Binding-site contacts:
Ligand atom N13 contacts residue GOL1 of chain 10.E at 3.7 Å.
Ligand atom O16 contacts residue TYR128 of chain 10.A at 2.9 Å (h-bond).
Ligand atom C15 contacts residue TYR197 of chain 10.A at 3.8 Å (hydrophobic).
Ligand atom C12 contacts residue TYR197 of chain 10.A at 3.5 Å (hydrophobic).
Ligand atom O23 contacts residue TYR152 of chain 10.A at 3.0 Å (h-bond).
Ligand atom C08 contacts residue TYR128 of chain 10.A at 3.3 Å (hydrophobic).
Ligand atom C01 contacts residue TYR128 of chain 10.A at 2.9 Å (hydrophobic).
Ligand atom N13 contacts residue TYR197 of chain 10.A at 3.4 Å.
Ligand atom C04 contacts residue TYR128 of chain 10.A at 3.4 Å (hydrophobic).
Ligand atom N22 contacts residue TYR152 of chain 10.A at 3.3 Å (h-bond).
Ligand atom O24 contacts residue TYR152 of chain 10.A at 3.5 Å (h-bond).
Ligand atom C17 contacts residue TYR152 of chain 10.A at 3.8 Å (hydrophobic).
Ligand atom O24 contacts residue VAL191 of chain 10.A at 3.1 Å.
Ligand atom O20 contacts residue TYR152 of chain 10.A at 3.7 Å.
Ligand atom O20 contacts residue PHE186 of chain 10.A at 3.8 Å.
Ligand atom C01 contacts residue PHE186 of chain 10.A at 2.8 Å (hydrophobic).
Ligand atom C19 contacts residue TYR152 of chain 10.A at 3.9 Å (hydrophobic).
Ligand atom O02 contacts residue MET224 of chain 10.A at 3.5 Å.
Ligand atom C14 contacts residue TYR197 of chain 10.A at 3.7 Å (hydrophobic).
Ligand atom C03 contacts residue TYR128 of chain 10.A at 3.7 Å (hydrophobic).
Ligand atom C06 contacts residue ILE104 of chain 10.A at 3.5 Å (hydrophobic).
Ligand atom C08 contacts residue TYR197 of chain 10.A at 3.9 Å (hydrophobic).
Ligand atom C06 contacts residue TYR128 of chain 10.A at 3.4 Å (hydrophobic).
Ligand atom C10 contacts residue TYR197 of chain 10.A at 3.7 Å (hydrophobic).
Ligand atom C21 contacts residue TYR152 of chain 10.A at 3.6 Å (hydrophobic).
Ligand atom C14 contacts residue LEU106 of chain 10.A at 3.5 Å (hydrophobic).
Ligand atom O16 contacts residue VAL188 of chain 10.A at 3.8 Å.
Ligand atom O23 contacts residue VAL191 of chain 10.A at 3.9 Å.
Ligand atom C15 contacts residue TYR128 of chain 10.A at 3.1 Å (hydrophobic).
Ligand atom C09 contacts residue MET221 of chain 10.A at 3.9 Å (hydrophobic).
Ligand atom C05 contacts residue TYR128 of chain 10.A at 3.8 Å (hydrophobic).
Ligand atom C11 contacts residue TYR197 of chain 10.A at 3.5 Å (hydrophobic).
Ligand atom C10 contacts residue MET221 of chain 10.A at 3.9 Å (hydrophobic).
Ligand atom O23 contacts residue LEU221 of chain 6.C at 3.9 Å.
Ligand atom C07 contacts residue TYR128 of chain 10.A at 2.9 Å (hydrophobic).
Ligand atom C01 contacts residue MET224 of chain 10.A at 3.7 Å (hydrophobic).
Ligand atom C15 contacts residue SER126 of chain 10.A at 3.5 Å.
Ligand atom N22 contacts residue VAL191 of chain 10.A at 3.9 Å.
Ligand atom C18 contacts residue TYR152 of chain 10.A at 3.7 Å (hydrophobic).
Ligand atom O02 contacts residue TYR128 of chain 10.A at 3.8 Å.

Sequence of chain 6.C:
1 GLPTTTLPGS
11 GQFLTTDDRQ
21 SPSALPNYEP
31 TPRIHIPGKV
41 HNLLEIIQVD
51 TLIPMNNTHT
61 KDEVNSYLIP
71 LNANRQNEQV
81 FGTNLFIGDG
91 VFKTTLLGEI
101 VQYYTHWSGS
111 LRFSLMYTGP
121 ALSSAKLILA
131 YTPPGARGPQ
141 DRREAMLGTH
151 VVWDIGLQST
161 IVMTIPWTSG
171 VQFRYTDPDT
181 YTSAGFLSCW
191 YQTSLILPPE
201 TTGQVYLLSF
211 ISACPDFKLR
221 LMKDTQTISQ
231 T

Sequence of chain 10.A:
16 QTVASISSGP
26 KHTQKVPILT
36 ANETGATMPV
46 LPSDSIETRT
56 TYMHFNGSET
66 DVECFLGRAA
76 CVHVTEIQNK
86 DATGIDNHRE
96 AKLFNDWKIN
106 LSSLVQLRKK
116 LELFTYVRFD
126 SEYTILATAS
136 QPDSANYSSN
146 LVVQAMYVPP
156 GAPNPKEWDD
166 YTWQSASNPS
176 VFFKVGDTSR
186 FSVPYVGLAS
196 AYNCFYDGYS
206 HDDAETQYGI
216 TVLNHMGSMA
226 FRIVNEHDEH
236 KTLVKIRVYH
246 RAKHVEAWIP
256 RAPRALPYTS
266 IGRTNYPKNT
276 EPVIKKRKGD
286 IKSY

Sequence of chain 10.C:
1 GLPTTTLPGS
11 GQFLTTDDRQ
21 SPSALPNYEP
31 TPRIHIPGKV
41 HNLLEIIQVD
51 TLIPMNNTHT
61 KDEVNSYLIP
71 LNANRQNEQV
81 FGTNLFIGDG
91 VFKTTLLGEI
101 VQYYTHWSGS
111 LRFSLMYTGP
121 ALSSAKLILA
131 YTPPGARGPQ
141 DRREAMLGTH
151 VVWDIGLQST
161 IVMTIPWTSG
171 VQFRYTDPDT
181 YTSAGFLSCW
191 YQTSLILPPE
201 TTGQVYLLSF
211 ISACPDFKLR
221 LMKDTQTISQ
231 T

A small-molecule ligand and the protein it binds are described below.
Small molecule (SMILES): COc1cc(CC(=O)c2ccc(C#N)cc2)c([N+](=O)[O-])cc1OC